Binding-site contacts:
Ligand atom N2 contacts residue ASN253 of chain 1.B at 3.0 Å (h-bond).
Ligand atom C2 contacts residue ASN253 of chain 1.B at 2.5 Å.
Ligand atom C4 contacts residue ASN253 of chain 1.B at 4.2 Å.
Ligand atom C1 contacts residue ASN253 of chain 1.B at 1.4 Å.
Ligand atom C1 contacts residue SER255 of chain 1.B at 3.9 Å.
Ligand atom O5 contacts residue SER255 of chain 1.B at 3.8 Å.
Ligand atom C7 contacts residue ASN253 of chain 1.B at 3.5 Å.
Ligand atom O5 contacts residue ASN253 of chain 1.B at 2.4 Å (h-bond).
Ligand atom C8 contacts residue THR239 of chain 1.B at 3.5 Å.
Ligand atom C8 contacts residue THR240 of chain 1.B at 3.7 Å.
Ligand atom C6 contacts residue SER255 of chain 1.B at 4.5 Å.
Ligand atom O7 contacts residue ASN253 of chain 1.B at 3.6 Å.
Ligand atom C5 contacts residue ASN253 of chain 1.B at 3.7 Å.
Ligand atom C3 contacts residue ASN253 of chain 1.B at 3.8 Å.
Ligand atom C7 contacts residue THR240 of chain 1.B at 4.4 Å.
Ligand atom C5 contacts residue SER255 of chain 1.B at 3.9 Å.
Ligand atom C8 contacts residue LEU236 of chain 1.B at 4.2 Å (hydrophobic).

Sequence of chain 1.B:
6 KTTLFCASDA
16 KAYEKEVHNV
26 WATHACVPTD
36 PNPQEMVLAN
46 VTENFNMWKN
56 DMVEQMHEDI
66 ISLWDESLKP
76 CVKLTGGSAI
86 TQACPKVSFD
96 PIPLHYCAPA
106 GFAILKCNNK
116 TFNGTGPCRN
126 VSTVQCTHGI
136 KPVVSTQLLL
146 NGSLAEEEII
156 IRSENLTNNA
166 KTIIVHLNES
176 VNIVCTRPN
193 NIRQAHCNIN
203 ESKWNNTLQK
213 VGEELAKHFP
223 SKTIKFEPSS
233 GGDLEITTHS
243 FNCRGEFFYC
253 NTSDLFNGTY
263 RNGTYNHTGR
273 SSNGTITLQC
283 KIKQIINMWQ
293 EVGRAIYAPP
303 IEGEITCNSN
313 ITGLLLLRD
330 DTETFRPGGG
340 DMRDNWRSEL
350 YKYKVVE

A small-molecule ligand and the protein it binds are described below.
Small molecule (SMILES): CC(=O)N[C@@H]1[C@@H](O)[C@H](O)[C@@H](CO)O[C@H]1O